The small molecule below binds the protein below.
Small molecule (SMILES): OC[C@H]1O[C@H](O)[C@@H](O)[C@@H](O)[C@@H]1O

Sequence of chain 2.A:
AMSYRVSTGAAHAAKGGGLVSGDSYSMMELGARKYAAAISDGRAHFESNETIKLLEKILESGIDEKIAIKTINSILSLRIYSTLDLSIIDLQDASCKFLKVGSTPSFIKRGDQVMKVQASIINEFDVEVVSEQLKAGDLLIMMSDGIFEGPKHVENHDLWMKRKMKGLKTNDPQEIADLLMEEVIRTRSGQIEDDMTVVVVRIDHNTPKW

Binding-site contacts:
Ligand atom O2 contacts residue MET29 of chain 2.A at 3.9 Å.
Ligand atom O4 contacts residue THR10 of chain 2.B at 3.7 Å.
Ligand atom O6 contacts residue VAL8 of chain 2.B at 3.4 Å (h-bond).
Ligand atom O3 contacts residue TYR37 of chain 2.A at 3.1 Å.
Ligand atom O5 contacts residue GLU31 of chain 2.B at 3.1 Å (salt-bridge).
Ligand atom O4 contacts residue GL01 of chain 2.E at 0.6 Å (h-bond).
Ligand atom C4 contacts residue THR10 of chain 2.A at 3.3 Å.
Ligand atom C1 contacts residue GL01 of chain 2.E at 0.7 Å.
Ligand atom C3 contacts residue GL01 of chain 2.E at 0.6 Å.
Ligand atom C4 contacts residue GL01 of chain 2.E at 0.7 Å.
Ligand atom C1 contacts residue GLU31 of chain 2.B at 3.8 Å.
Ligand atom O3 contacts residue GLU31 of chain 2.A at 3.5 Å (salt-bridge).
Ligand atom O2 contacts residue MET29 of chain 2.B at 3.4 Å (h-bond).
Ligand atom C6 contacts residue THR10 of chain 2.B at 3.3 Å.
Ligand atom O1 contacts residue MET30 of chain 2.B at 3.1 Å.
Ligand atom O1 contacts residue GL01 of chain 2.E at 0.3 Å (h-bond).
Ligand atom C3 contacts residue GLU31 of chain 2.A at 3.6 Å.
Ligand atom C5 contacts residue GL01 of chain 2.E at 0.3 Å.
Ligand atom C2 contacts residue MET29 of chain 2.B at 3.9 Å (hydrophobic).
Ligand atom O1 contacts residue MET29 of chain 2.A at 3.7 Å.
Ligand atom O2 contacts residue GLU31 of chain 2.A at 3.3 Å (salt-bridge).
Ligand atom C6 contacts residue THR10 of chain 2.A at 3.6 Å.
Ligand atom O5 contacts residue GL01 of chain 2.E at 0.3 Å (h-bond).
Ligand atom C2 contacts residue GL01 of chain 2.E at 1.0 Å.
Ligand atom O2 contacts residue MET30 of chain 2.A at 3.4 Å.
Ligand atom C6 contacts residue GL01 of chain 2.E at 0.2 Å.
Ligand atom C5 contacts residue THR10 of chain 2.A at 4.0 Å.
Ligand atom C6 contacts residue GLU31 of chain 2.B at 3.9 Å.
Ligand atom O5 contacts residue TYR37 of chain 2.B at 3.7 Å.
Ligand atom O1 contacts residue TYR37 of chain 2.B at 4.0 Å.
Ligand atom O1 contacts residue GLU31 of chain 2.B at 3.0 Å (salt-bridge).
Ligand atom O6 contacts residue GL01 of chain 2.E at 0.2 Å (h-bond).
Ligand atom O3 contacts residue GL01 of chain 2.E at 1.2 Å (h-bond).
Ligand atom O6 contacts residue GLU31 of chain 2.B at 2.7 Å (salt-bridge).
Ligand atom O2 contacts residue GL01 of chain 2.E at 0.2 Å (h-bond).
Ligand atom O4 contacts residue THR10 of chain 2.A at 2.9 Å (h-bond).
Ligand atom C5 contacts residue THR10 of chain 2.B at 3.3 Å.
Ligand atom C4 contacts residue THR10 of chain 2.B at 4.0 Å.
Ligand atom C5 contacts residue GLU31 of chain 2.B at 4.1 Å.
Ligand atom O6 contacts residue THR10 of chain 2.A at 3.9 Å.

Sequence of chain 2.B:
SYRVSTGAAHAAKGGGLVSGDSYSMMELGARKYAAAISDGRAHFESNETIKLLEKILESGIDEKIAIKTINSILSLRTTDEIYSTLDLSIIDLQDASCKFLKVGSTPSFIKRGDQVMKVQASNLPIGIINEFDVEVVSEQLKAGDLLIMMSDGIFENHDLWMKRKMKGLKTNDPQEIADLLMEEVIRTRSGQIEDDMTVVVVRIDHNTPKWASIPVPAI